A small-molecule ligand and the protein it binds are described below.
Small molecule (SMILES): [H]/N=C(\N)N[C@H]1C=C(C(=O)O)O[C@@H]([C@H](O)[C@H](O)CO)[C@@H]1NC(C)=O

Sequence of chain 2.A:
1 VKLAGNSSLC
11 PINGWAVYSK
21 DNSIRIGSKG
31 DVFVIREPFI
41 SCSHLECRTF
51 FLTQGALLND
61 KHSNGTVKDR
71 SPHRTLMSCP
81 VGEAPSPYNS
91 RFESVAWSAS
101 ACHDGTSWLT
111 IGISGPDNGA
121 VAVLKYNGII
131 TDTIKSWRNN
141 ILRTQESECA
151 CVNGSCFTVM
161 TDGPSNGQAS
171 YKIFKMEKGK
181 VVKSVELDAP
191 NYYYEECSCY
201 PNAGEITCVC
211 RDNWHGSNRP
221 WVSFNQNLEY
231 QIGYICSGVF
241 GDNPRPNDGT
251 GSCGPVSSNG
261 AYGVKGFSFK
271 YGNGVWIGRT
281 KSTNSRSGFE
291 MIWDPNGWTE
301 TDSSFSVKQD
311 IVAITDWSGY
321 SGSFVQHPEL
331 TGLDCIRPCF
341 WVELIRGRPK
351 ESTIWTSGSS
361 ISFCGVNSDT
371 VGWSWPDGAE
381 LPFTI

Binding-site contacts:
Ligand atom O8 contacts residue GLU195 of chain 2.A at 2.6 Å (salt-bridge).
Ligand atom O1A contacts residue ARG211 of chain 2.A at 3.2 Å (salt-bridge).
Ligand atom NH1 contacts residue GLU146 of chain 2.A at 3.1 Å (salt-bridge).
Ligand atom O8 contacts residue ARG211 of chain 2.A at 3.5 Å.
Ligand atom C4 contacts residue ASP69 of chain 2.A at 3.5 Å.
Ligand atom NH1 contacts residue TRP97 of chain 2.A at 3.1 Å (h-bond).
Ligand atom O9 contacts residue SER165 of chain 2.A at 3.6 Å.
Ligand atom O1A contacts residue TYR320 of chain 2.A at 3.5 Å (h-bond).
Ligand atom C9 contacts residue ASN213 of chain 2.A at 3.6 Å.
Ligand atom C9 contacts residue SER165 of chain 2.A at 3.7 Å.
Ligand atom C8 contacts residue GLU195 of chain 2.A at 3.6 Å.
Ligand atom C1 contacts residue TYR320 of chain 2.A at 3.1 Å (hydrophobic).
Ligand atom NH2 contacts residue ASP69 of chain 2.A at 2.8 Å (salt-bridge).
Ligand atom CZ contacts residue TRP97 of chain 2.A at 3.4 Å (hydrophobic).
Ligand atom C6 contacts residue GLU196 of chain 2.A at 3.6 Å.
Ligand atom NH2 contacts residue TRP97 of chain 2.A at 2.9 Å (h-bond).
Ligand atom O9 contacts residue ARG143 of chain 2.A at 3.3 Å (salt-bridge).
Ligand atom C6 contacts residue TYR320 of chain 2.A at 3.7 Å (hydrophobic).
Ligand atom C9 contacts residue GLU195 of chain 2.A at 3.5 Å.
Ligand atom NE contacts residue ASP69 of chain 2.A at 3.0 Å (salt-bridge).
Ligand atom O10 contacts residue ASP69 of chain 2.A at 3.4 Å.
Ligand atom C3 contacts residue GLU37 of chain 2.A at 3.6 Å.
Ligand atom O1A contacts residue TYR262 of chain 2.A at 3.3 Å (h-bond).
Ligand atom O6 contacts residue TYR320 of chain 2.A at 3.3 Å (h-bond).
Ligand atom C3 contacts residue ASP69 of chain 2.A at 3.1 Å.
Ligand atom O1A contacts residue ARG286 of chain 2.A at 2.8 Å (salt-bridge).
Ligand atom CZ contacts residue GLU37 of chain 2.A at 3.6 Å.
Ligand atom C3 contacts residue TYR320 of chain 2.A at 3.2 Å (hydrophobic).
Ligand atom O1B contacts residue ARG36 of chain 2.A at 2.8 Å (salt-bridge).
Ligand atom O10 contacts residue ARG70 of chain 2.A at 2.8 Å (salt-bridge).
Ligand atom C4 contacts residue TYR320 of chain 2.A at 3.6 Å (hydrophobic).
Ligand atom NH2 contacts residue ARG74 of chain 2.A at 3.0 Å (salt-bridge).
Ligand atom C11 contacts residue TRP97 of chain 2.A at 3.6 Å (hydrophobic).
Ligand atom NE contacts residue GLU37 of chain 2.A at 3.4 Å (salt-bridge).
Ligand atom O9 contacts residue GLU195 of chain 2.A at 2.5 Å (salt-bridge).
Ligand atom O1B contacts residue TYR320 of chain 2.A at 3.6 Å (h-bond).
Ligand atom O1B contacts residue ARG286 of chain 2.A at 2.8 Å (salt-bridge).
Ligand atom C1 contacts residue ARG286 of chain 2.A at 3.6 Å.
Ligand atom C2 contacts residue TYR320 of chain 2.A at 2.9 Å (hydrophobic).
Ligand atom O8 contacts residue GLU196 of chain 2.A at 3.7 Å.